Binding-site contacts:
Ligand atom C3 contacts residue ASN394 of chain 1.Q at 3.8 Å.
Ligand atom C5 contacts residue GLU201 of chain 1.R at 3.3 Å.
Ligand atom C6 contacts residue GLU201 of chain 1.R at 2.9 Å.
Ligand atom O6 contacts residue GLU201 of chain 1.R at 3.2 Å (salt-bridge).
Ligand atom C7 contacts residue LYS349 of chain 1.Q at 4.2 Å.
Ligand atom C4 contacts residue ASN394 of chain 1.Q at 4.1 Å.
Ligand atom O7 contacts residue ASN394 of chain 1.Q at 4.0 Å.
Ligand atom C8 contacts residue LYS347 of chain 1.Q at 3.9 Å.
Ligand atom C2 contacts residue ASN394 of chain 1.Q at 2.4 Å.
Ligand atom O7 contacts residue THR396 of chain 1.Q at 3.1 Å (h-bond).
Ligand atom O7 contacts residue LYS349 of chain 1.Q at 3.7 Å.
Ligand atom C8 contacts residue LYS349 of chain 1.Q at 3.5 Å.
Ligand atom C7 contacts residue ARG348 of chain 1.Q at 4.1 Å.
Ligand atom O6 contacts residue GLN199 of chain 1.R at 3.8 Å.
Ligand atom N2 contacts residue LYS349 of chain 1.Q at 3.5 Å.
Ligand atom C6 contacts residue GLN199 of chain 1.R at 4.5 Å.
Ligand atom C8 contacts residue ILE395 of chain 1.Q at 4.3 Å (hydrophobic).
Ligand atom C1 contacts residue ASN394 of chain 1.Q at 1.4 Å.
Ligand atom O7 contacts residue ILE395 of chain 1.Q at 4.1 Å.
Ligand atom C1 contacts residue GLU201 of chain 1.R at 3.9 Å.
Ligand atom N2 contacts residue ASN394 of chain 1.Q at 3.0 Å (h-bond).
Ligand atom C2 contacts residue LYS349 of chain 1.Q at 4.0 Å.
Ligand atom C5 contacts residue GLN199 of chain 1.R at 4.3 Å.
Ligand atom O5 contacts residue GLU201 of chain 1.R at 2.9 Å (salt-bridge).
Ligand atom O7 contacts residue ARG348 of chain 1.Q at 4.5 Å.
Ligand atom C7 contacts residue THR396 of chain 1.Q at 4.1 Å.
Ligand atom C7 contacts residue ASN394 of chain 1.Q at 3.8 Å.
Ligand atom O5 contacts residue ASN394 of chain 1.Q at 2.3 Å (h-bond).
Ligand atom C8 contacts residue ARG348 of chain 1.Q at 3.3 Å.
Ligand atom C5 contacts residue ASN394 of chain 1.Q at 3.6 Å.

Sequence of chain 1.R:
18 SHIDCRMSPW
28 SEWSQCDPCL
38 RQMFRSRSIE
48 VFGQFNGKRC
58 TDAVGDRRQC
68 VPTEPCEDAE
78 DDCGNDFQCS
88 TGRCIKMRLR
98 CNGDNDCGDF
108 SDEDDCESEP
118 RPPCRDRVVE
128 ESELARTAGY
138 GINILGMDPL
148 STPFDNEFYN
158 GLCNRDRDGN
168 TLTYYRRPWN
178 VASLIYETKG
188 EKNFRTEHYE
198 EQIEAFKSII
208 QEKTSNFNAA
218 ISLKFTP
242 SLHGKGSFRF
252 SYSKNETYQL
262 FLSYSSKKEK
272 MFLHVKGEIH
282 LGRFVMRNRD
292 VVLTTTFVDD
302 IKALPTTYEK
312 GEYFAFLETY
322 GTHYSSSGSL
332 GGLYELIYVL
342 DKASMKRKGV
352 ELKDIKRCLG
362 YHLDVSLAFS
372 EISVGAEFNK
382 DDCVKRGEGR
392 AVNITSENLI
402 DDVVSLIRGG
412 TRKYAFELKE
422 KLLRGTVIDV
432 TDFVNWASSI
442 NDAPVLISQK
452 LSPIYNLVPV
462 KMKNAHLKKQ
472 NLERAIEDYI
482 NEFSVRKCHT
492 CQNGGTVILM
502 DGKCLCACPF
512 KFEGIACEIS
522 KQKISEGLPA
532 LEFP

Sequence of chain 1.Q:
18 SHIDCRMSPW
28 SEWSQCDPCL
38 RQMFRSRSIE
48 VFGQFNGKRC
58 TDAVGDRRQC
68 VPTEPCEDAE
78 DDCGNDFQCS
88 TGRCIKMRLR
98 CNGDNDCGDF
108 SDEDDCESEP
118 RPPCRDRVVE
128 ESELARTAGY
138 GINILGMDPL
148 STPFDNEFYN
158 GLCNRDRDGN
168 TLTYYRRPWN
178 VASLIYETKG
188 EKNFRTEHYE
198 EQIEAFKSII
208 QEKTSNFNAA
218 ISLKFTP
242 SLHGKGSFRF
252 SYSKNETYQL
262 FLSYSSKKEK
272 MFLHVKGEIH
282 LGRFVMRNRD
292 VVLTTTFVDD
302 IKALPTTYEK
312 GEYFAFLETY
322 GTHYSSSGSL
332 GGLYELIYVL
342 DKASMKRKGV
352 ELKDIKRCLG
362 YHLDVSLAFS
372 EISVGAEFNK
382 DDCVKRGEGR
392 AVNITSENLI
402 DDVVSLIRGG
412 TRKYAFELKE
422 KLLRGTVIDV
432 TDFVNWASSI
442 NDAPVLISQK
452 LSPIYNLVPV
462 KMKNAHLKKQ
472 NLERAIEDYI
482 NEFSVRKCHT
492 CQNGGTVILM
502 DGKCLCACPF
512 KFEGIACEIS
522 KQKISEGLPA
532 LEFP

A small-molecule ligand and the protein it binds are described below.
Small molecule (SMILES): CC(=O)N[C@H]1[C@H](O[C@H]2[C@H](O)[C@@H](NC(C)=O)CO[C@@H]2CO)O[C@H](CO)[C@@H](O)[C@@H]1O